Binding-site contacts:
Ligand atom OBG contacts residue LEU334 of chain 1.B at 3.6 Å.
Ligand atom OAC contacts residue GLY23 of chain 1.B at 3.6 Å.
Ligand atom CAU contacts residue GLN24 of chain 1.B at 3.8 Å.
Ligand atom CAJ contacts residue MET466 of chain 1.B at 3.1 Å (hydrophobic).
Ligand atom CAZ contacts residue HIS335 of chain 1.B at 3.4 Å.
Ligand atom CAI contacts residue TYR76 of chain 1.B at 3.8 Å (hydrophobic).
Ligand atom CAQ contacts residue HEM1 of chain 1.E at 3.0 Å.
Ligand atom CBJ contacts residue HEM1 of chain 1.E at 3.8 Å.
Ligand atom CAH contacts residue MET466 of chain 1.B at 3.6 Å (hydrophobic).
Ligand atom NBU contacts residue HIS335 of chain 1.B at 3.8 Å.
Ligand atom CAG contacts residue GLY261 of chain 1.B at 3.5 Å.
Ligand atom CAO contacts residue GLY23 of chain 1.B at 3.4 Å.
Ligand atom NBF contacts residue GLN24 of chain 1.B at 3.4 Å (h-bond).
Ligand atom FAE contacts residue PHE84 of chain 1.B at 3.5 Å.
Ligand atom CAT contacts residue SER464 of chain 1.B at 3.2 Å.
Ligand atom FAF contacts residue ILE262 of chain 1.B at 3.8 Å.
Ligand atom CAA contacts residue GLN24 of chain 1.B at 3.0 Å.
Ligand atom CAL contacts residue SER464 of chain 1.B at 3.3 Å.
Ligand atom CAQ contacts residue GLY265 of chain 1.B at 3.4 Å.
Ligand atom CAL contacts residue PRO188 of chain 1.B at 3.7 Å (hydrophobic).
Ligand atom CBO contacts residue HEM1 of chain 1.E at 3.5 Å.
Ligand atom CAT contacts residue GLN24 of chain 1.B at 3.4 Å.
Ligand atom CBP contacts residue GLY23 of chain 1.B at 3.8 Å.
Ligand atom CAZ contacts residue TYR463 of chain 1.B at 3.7 Å (hydrophobic).
Ligand atom NBE contacts residue GLY265 of chain 1.B at 3.2 Å (h-bond).
Ligand atom CAX contacts residue SER465 of chain 1.B at 3.0 Å.
Ligand atom OAC contacts residue ALA19 of chain 1.B at 3.3 Å (h-bond).
Ligand atom CAY contacts residue TYR22 of chain 1.B at 3.4 Å (hydrophobic).
Ligand atom CBB contacts residue LEU79 of chain 1.B at 3.3 Å (hydrophobic).
Ligand atom FAF contacts residue GLY261 of chain 1.B at 3.7 Å.
Ligand atom CAS contacts residue HEM1 of chain 1.E at 2.9 Å.
Ligand atom FAE contacts residue PHE186 of chain 1.B at 3.5 Å.
Ligand atom CAH contacts residue LEU334 of chain 1.B at 3.8 Å (hydrophobic).
Ligand atom CAW contacts residue PHE338 of chain 1.B at 3.7 Å (hydrophobic).
Ligand atom CAN contacts residue SER464 of chain 1.B at 3.1 Å.
Ligand atom CAK contacts residue PHE338 of chain 1.B at 3.8 Å (hydrophobic).
Ligand atom CAG contacts residue PHE84 of chain 1.B at 3.7 Å (hydrophobic).
Ligand atom CAY contacts residue HIS335 of chain 1.B at 3.4 Å.
Ligand atom NBD contacts residue HEM1 of chain 1.E at 2.1 Å.
Ligand atom CAZ contacts residue SER465 of chain 1.B at 3.0 Å.

The small molecule below binds the protein below.
Small molecule (SMILES): CC[C@@H]([C@H](C)O)n1ncn(-c2ccc(N3CCN(c4ccc(OC[C@@H]5CO[C@@](Cn6cncn6)(c6ccc(F)cc6F)C5)cc4)CC3)cc2)c1=O

Sequence of chain 1.B:
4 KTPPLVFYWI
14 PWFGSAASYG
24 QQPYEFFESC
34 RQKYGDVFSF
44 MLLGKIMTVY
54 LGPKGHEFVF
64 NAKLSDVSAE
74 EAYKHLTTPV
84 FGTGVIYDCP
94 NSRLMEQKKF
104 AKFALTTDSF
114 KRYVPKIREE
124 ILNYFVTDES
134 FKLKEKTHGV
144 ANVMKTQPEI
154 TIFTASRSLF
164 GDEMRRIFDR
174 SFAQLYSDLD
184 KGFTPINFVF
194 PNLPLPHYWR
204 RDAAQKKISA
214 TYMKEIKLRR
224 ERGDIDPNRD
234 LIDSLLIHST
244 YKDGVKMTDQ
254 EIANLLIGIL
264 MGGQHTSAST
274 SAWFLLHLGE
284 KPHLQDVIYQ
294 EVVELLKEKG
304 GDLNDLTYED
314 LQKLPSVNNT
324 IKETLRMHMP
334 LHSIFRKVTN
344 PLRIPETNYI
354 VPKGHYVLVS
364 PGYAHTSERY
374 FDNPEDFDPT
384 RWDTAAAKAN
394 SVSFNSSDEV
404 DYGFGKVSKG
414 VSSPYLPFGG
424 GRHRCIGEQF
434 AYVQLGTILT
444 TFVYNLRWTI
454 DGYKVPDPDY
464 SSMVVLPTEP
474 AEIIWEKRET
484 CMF